Binding-site contacts:
Ligand atom O01 contacts residue HIS178 of chain 1.P at 2.8 Å.
Ligand atom C26 contacts residue MET28 of chain 1.P at 3.6 Å (hydrophobic).
Ligand atom C20 contacts residue TYR141 of chain 1.P at 3.3 Å (hydrophobic).
Ligand atom O02 contacts residue HIS178 of chain 1.P at 3.7 Å.
Ligand atom C06 contacts residue PHE122 of chain 1.P at 3.6 Å (hydrophobic).
Ligand atom C07 contacts residue HIS178 of chain 1.P at 3.3 Å.
Ligand atom O03 contacts residue MET28 of chain 1.P at 3.7 Å.
Ligand atom O03 contacts residue TRP95 of chain 1.P at 3.0 Å (h-bond).
Ligand atom C27 contacts residue TYR91 of chain 1.P at 3.2 Å (hydrophobic).
Ligand atom C23 contacts residue TRP182 of chain 1.P at 3.6 Å (hydrophobic).
Ligand atom C21 contacts residue MET28 of chain 1.P at 3.6 Å (hydrophobic).
Ligand atom C06 contacts residue HIS178 of chain 1.P at 3.3 Å.
Ligand atom C05 contacts residue HIS178 of chain 1.P at 3.6 Å.
Ligand atom C19 contacts residue TYR141 of chain 1.P at 3.6 Å (hydrophobic).
Ligand atom C03 contacts residue LEU121 of chain 1.P at 3.6 Å (hydrophobic).
Ligand atom C26 contacts residue TRP182 of chain 1.P at 3.6 Å (hydrophobic).
Ligand atom C08 contacts residue ILE114 of chain 1.P at 3.6 Å (hydrophobic).
Ligand atom C02 contacts residue TYR193 of chain 1.P at 3.6 Å (hydrophobic).
Ligand atom O02 contacts residue MET174 of chain 1.P at 3.5 Å.
Ligand atom C16 contacts residue LEU32 of chain 1.P at 3.7 Å (hydrophobic).
Ligand atom C11 contacts residue TRP117 of chain 1.P at 3.7 Å (hydrophobic).
Ligand atom C17 contacts residue LYS48 of chain 1.P at 3.6 Å.
Ligand atom C26 contacts residue HIS25 of chain 1.P at 3.4 Å.
Ligand atom C27 contacts residue TRP95 of chain 1.P at 3.3 Å (hydrophobic).
Ligand atom C27 contacts residue HIS25 of chain 1.P at 3.5 Å.
Ligand atom C28 contacts residue TYR91 of chain 1.P at 2.9 Å (hydrophobic).
Ligand atom C07 contacts residue GLY118 of chain 1.P at 3.7 Å.
Ligand atom C18 contacts residue ALA49 of chain 1.P at 3.5 Å (hydrophobic).
Ligand atom O01 contacts residue TRP182 of chain 1.P at 3.5 Å (h-bond).
Ligand atom C01 contacts residue TYR193 of chain 1.P at 3.3 Å (hydrophobic).
Ligand atom O03 contacts residue HIS25 of chain 1.P at 2.7 Å (h-bond).
Ligand atom C28 contacts residue MET28 of chain 1.P at 3.6 Å (hydrophobic).
Ligand atom C08 contacts residue HIS178 of chain 1.P at 3.5 Å.
Ligand atom C27 contacts residue MET28 of chain 1.P at 3.5 Å (hydrophobic).
Ligand atom C26 contacts residue TRP95 of chain 1.P at 3.4 Å (hydrophobic).
Ligand atom C08 contacts residue GLY118 of chain 1.P at 3.5 Å.
Ligand atom C25 contacts residue TRP182 of chain 1.P at 3.5 Å (hydrophobic).
Ligand atom O03 contacts residue TYR91 of chain 1.P at 2.7 Å (h-bond).
Ligand atom O01 contacts residue TYR193 of chain 1.P at 3.4 Å (h-bond).
Ligand atom C06 contacts residue MET174 of chain 1.P at 3.6 Å (hydrophobic).

This small molecule binds to this protein.
Small molecule (SMILES): O=C1c2cc(-c3ccc(O)cc3)cc(Cc3ccccc3)c2C[C@@H]1Cc1ccc(O)cc1

Sequence of chain 1.P:
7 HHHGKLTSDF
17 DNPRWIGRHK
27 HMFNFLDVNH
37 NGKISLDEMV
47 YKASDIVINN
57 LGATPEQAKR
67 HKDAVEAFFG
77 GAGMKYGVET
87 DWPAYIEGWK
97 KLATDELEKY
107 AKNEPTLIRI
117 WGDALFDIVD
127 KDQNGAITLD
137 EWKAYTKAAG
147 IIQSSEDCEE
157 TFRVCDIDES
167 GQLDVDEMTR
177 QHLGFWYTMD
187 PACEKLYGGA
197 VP